Sequence of chain 2.A:
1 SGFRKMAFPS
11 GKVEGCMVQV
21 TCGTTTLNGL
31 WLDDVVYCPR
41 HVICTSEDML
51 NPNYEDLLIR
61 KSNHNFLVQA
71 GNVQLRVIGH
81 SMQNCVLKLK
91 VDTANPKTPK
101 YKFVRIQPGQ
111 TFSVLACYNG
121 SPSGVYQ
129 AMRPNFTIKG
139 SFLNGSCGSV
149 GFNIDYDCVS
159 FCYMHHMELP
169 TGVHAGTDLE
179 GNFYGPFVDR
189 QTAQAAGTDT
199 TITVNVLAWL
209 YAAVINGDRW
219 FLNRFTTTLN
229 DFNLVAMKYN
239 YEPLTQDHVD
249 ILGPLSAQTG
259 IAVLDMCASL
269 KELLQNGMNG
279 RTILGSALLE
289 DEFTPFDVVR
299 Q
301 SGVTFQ

Binding-site contacts:
Ligand atom C34 contacts residue GLU166 of chain 2.A at 3.5 Å.
Ligand atom C21 contacts residue MET49 of chain 2.A at 3.5 Å (hydrophobic).
Ligand atom C21 contacts residue TYR54 of chain 2.A at 3.5 Å (hydrophobic).
Ligand atom N33 contacts residue GLU166 of chain 2.A at 3.0 Å (salt-bridge).
Ligand atom O14 contacts residue MET165 of chain 2.A at 3.2 Å.
Ligand atom C34 contacts residue PHE140 of chain 2.A at 3.5 Å (hydrophobic).
Ligand atom C10 contacts residue GLU166 of chain 2.A at 3.2 Å.
Ligand atom O28 contacts residue CYS145 of chain 2.A at 2.6 Å (h-bond).
Ligand atom C20 contacts residue TYR54 of chain 2.A at 3.2 Å (hydrophobic).
Ligand atom O28 contacts residue SER144 of chain 2.A at 3.3 Å (h-bond).
Ligand atom C27 contacts residue CYS145 of chain 2.A at 1.8 Å (hydrophobic).
Ligand atom C31 contacts residue ASN142 of chain 2.A at 2.9 Å.
Ligand atom O1 contacts residue GLU166 of chain 2.A at 3.4 Å.
Ligand atom C32 contacts residue PHE140 of chain 2.A at 3.4 Å (hydrophobic).
Ligand atom C20 contacts residue ASP187 of chain 2.A at 3.1 Å.
Ligand atom O1 contacts residue HIS172 of chain 2.A at 3.6 Å.
Ligand atom O1 contacts residue HIS163 of chain 2.A at 2.8 Å (h-bond).
Ligand atom C21 contacts residue HIS41 of chain 2.A at 3.3 Å.
Ligand atom C3 contacts residue PRO168 of chain 2.A at 3.2 Å (hydrophobic).
Ligand atom N33 contacts residue PHE140 of chain 2.A at 2.7 Å (h-bond).
Ligand atom C1 contacts residue GLU166 of chain 2.A at 3.0 Å.
Ligand atom C32 contacts residue LEU141 of chain 2.A at 3.6 Å (hydrophobic).
Ligand atom N33 contacts residue SER1 of chain 1.A at 3.5 Å (h-bond).
Ligand atom C29 contacts residue CYS145 of chain 2.A at 3.2 Å (hydrophobic).
Ligand atom C19 contacts residue ASP187 of chain 2.A at 3.4 Å.
Ligand atom C19 contacts residue ARG188 of chain 2.A at 3.5 Å.
Ligand atom C3 contacts residue LEU167 of chain 2.A at 3.7 Å (hydrophobic).
Ligand atom N24 contacts residue CYS145 of chain 2.A at 3.1 Å (h-bond).
Ligand atom O1 contacts residue PHE140 of chain 2.A at 3.5 Å.
Ligand atom C22 contacts residue HIS41 of chain 2.A at 3.5 Å.
Ligand atom C3 contacts residue GLU166 of chain 2.A at 3.7 Å.
Ligand atom O28 contacts residue GLY143 of chain 2.A at 3.0 Å (h-bond).
Ligand atom C26 contacts residue CYS145 of chain 2.A at 2.8 Å (hydrophobic).
Ligand atom C4 contacts residue PRO168 of chain 2.A at 3.4 Å (hydrophobic).
Ligand atom C22 contacts residue MET49 of chain 2.A at 3.3 Å (hydrophobic).
Ligand atom C2 contacts residue GLU166 of chain 2.A at 3.0 Å.
Ligand atom O14 contacts residue GLU166 of chain 2.A at 2.8 Å (salt-bridge).
Ligand atom C32 contacts residue ASN142 of chain 2.A at 3.4 Å.
Ligand atom C6 contacts residue GLU166 of chain 2.A at 3.6 Å.
Ligand atom C15 contacts residue HIS164 of chain 2.A at 3.7 Å.

Sequence of chain 1.A:
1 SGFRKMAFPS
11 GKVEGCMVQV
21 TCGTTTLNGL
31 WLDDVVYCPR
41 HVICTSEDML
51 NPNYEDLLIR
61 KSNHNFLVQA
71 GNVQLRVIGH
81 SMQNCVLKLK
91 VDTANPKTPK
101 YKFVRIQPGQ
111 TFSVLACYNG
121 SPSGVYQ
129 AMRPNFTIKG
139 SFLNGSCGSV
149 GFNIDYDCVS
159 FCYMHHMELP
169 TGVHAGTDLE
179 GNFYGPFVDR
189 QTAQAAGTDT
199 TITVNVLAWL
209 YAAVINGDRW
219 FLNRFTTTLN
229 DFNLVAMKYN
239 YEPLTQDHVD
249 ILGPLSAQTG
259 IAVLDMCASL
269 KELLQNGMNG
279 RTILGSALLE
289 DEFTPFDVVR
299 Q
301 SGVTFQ

A protein and the small-molecule ligand that binds it are described below.
Small molecule (SMILES): O=C(N[C@@H](Cc1ccccc1)C(=O)N[C@H](CO)C[C@@H]1CCNC1=O)OCc1ccccc1